Binding-site contacts:
Ligand atom O1 contacts residue THR56 of chain 1.A at 4.3 Å.
Ligand atom C7 contacts residue PHE21 of chain 1.A at 3.5 Å (hydrophobic).
Ligand atom C4 contacts residue VAL59 of chain 1.A at 3.6 Å (hydrophobic).
Ligand atom C7 contacts residue HIS55 of chain 1.A at 3.9 Å.
Ligand atom C8 contacts residue VAL59 of chain 1.A at 3.6 Å (hydrophobic).
Ligand atom C9 contacts residue THR56 of chain 1.A at 3.0 Å.
Ligand atom C3 contacts residue PHE35 of chain 1.A at 3.8 Å (hydrophobic).
Ligand atom O contacts residue HEM1 of chain 1.C at 3.4 Å (h-bond).
Ligand atom C9 contacts residue PHE52 of chain 1.A at 4.3 Å (hydrophobic).
Ligand atom C5 contacts residue HIS55 of chain 1.A at 2.4 Å.
Ligand atom C2 contacts residue HEM1 of chain 1.C at 2.5 Å.
Ligand atom O1 contacts residue HEM1 of chain 1.C at 3.3 Å (h-bond).
Ligand atom O1 contacts residue HIS55 of chain 1.A at 1.5 Å.
Ligand atom C6 contacts residue HIS55 of chain 1.A at 2.2 Å.
Ligand atom C contacts residue HIS55 of chain 1.A at 2.7 Å.
Ligand atom O contacts residue PHE21 of chain 1.A at 3.4 Å.
Ligand atom C4 contacts residue HEM1 of chain 1.C at 4.2 Å.
Ligand atom C6 contacts residue THR56 of chain 1.A at 4.2 Å.
Ligand atom C5 contacts residue VAL59 of chain 1.A at 4.2 Å (hydrophobic).
Ligand atom C3 contacts residue VAL59 of chain 1.A at 3.5 Å (hydrophobic).
Ligand atom C5 contacts residue TYR38 of chain 1.A at 4.0 Å (hydrophobic).
Ligand atom C4 contacts residue THR56 of chain 1.A at 3.7 Å.
Ligand atom C5 contacts residue HEM1 of chain 1.C at 3.8 Å.
Ligand atom O contacts residue VAL59 of chain 1.A at 3.7 Å.
Ligand atom C4 contacts residue HIS55 of chain 1.A at 3.7 Å.
Ligand atom C7 contacts residue VAL59 of chain 1.A at 4.0 Å (hydrophobic).
Ligand atom C3 contacts residue HEM1 of chain 1.C at 3.5 Å.
Ligand atom C9 contacts residue TYR38 of chain 1.A at 3.3 Å (hydrophobic).
Ligand atom C8 contacts residue THR56 of chain 1.A at 3.9 Å.
Ligand atom C1 contacts residue HIS55 of chain 1.A at 3.2 Å.
Ligand atom C8 contacts residue PHE21 of chain 1.A at 2.7 Å (hydrophobic).
Ligand atom C7 contacts residue THR56 of chain 1.A at 3.2 Å.
Ligand atom C6 contacts residue HEM1 of chain 1.C at 3.1 Å.
Ligand atom C5 contacts residue THR56 of chain 1.A at 3.2 Å.
Ligand atom O contacts residue PHE35 of chain 1.A at 3.5 Å.
Ligand atom C9 contacts residue PHE21 of chain 1.A at 3.2 Å (hydrophobic).
Ligand atom C2 contacts residue PHE35 of chain 1.A at 4.2 Å (hydrophobic).
Ligand atom C contacts residue HEM1 of chain 1.C at 2.7 Å.
Ligand atom C1 contacts residue HEM1 of chain 1.C at 2.7 Å.
Ligand atom C2 contacts residue VAL59 of chain 1.A at 4.0 Å (hydrophobic).

Sequence of chain 1.A:
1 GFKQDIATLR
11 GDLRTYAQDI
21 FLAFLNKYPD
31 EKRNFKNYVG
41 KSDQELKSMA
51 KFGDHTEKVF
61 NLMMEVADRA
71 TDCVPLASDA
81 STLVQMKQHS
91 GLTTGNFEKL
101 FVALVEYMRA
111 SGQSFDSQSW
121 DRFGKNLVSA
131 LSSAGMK

This protein binds this small molecule.
Small molecule (SMILES): CC(C)C1=CC(=O)C(C)C=C1O